Binding-site contacts:
Ligand atom CG contacts residue HIS49 of chain 1.C at 3.6 Å.
Ligand atom CD1 contacts residue HIS72 of chain 1.C at 3.6 Å.
Ligand atom CE2 contacts residue HIS49 of chain 1.C at 3.8 Å.
Ligand atom O contacts residue TYR76 of chain 1.C at 3.4 Å.
Ligand atom CZ2 contacts residue GLY34 of chain 1.C at 3.7 Å.
Ligand atom CD contacts residue LEU30 of chain 1.C at 3.7 Å (hydrophobic).
Ligand atom CE2 contacts residue GLY34 of chain 1.C at 3.7 Å.
Ligand atom C contacts residue VAL69 of chain 1.C at 3.6 Å (hydrophobic).
Ligand atom CB contacts residue GLN48 of chain 1.C at 3.6 Å.
Ligand atom CA contacts residue TYR76 of chain 1.C at 3.4 Å (hydrophobic).
Ligand atom O contacts residue VAL69 of chain 1.C at 3.4 Å.
Ligand atom CG contacts residue TYR76 of chain 1.C at 3.5 Å (hydrophobic).
Ligand atom CZ contacts residue ILE37 of chain 1.C at 3.5 Å (hydrophobic).
Ligand atom CD1 contacts residue GLN48 of chain 1.C at 3.4 Å.
Ligand atom O contacts residue HIS72 of chain 1.C at 3.7 Å.
Ligand atom OE1 contacts residue LEU30 of chain 1.C at 3.4 Å.
Ligand atom CZ2 contacts residue LEU33 of chain 1.C at 3.8 Å (hydrophobic).
Ligand atom CE1 contacts residue ILE37 of chain 1.C at 3.6 Å (hydrophobic).
Ligand atom CA contacts residue GLN48 of chain 1.C at 3.3 Å.
Ligand atom CA contacts residue GLN48 of chain 1.C at 3.6 Å.
Ligand atom CE2 contacts residue GLY34 of chain 1.C at 3.6 Å.
Ligand atom CA contacts residue HIS72 of chain 1.C at 3.5 Å.
Ligand atom CB contacts residue VAL69 of chain 1.C at 3.7 Å (hydrophobic).
Ligand atom CH2 contacts residue LEU33 of chain 1.C at 3.7 Å (hydrophobic).
Ligand atom NE1 contacts residue LEU30 of chain 1.C at 2.9 Å (h-bond).
Ligand atom O contacts residue GLN48 of chain 1.C at 3.6 Å.
Ligand atom CE2 contacts residue LYS70 of chain 1.C at 3.8 Å.
Ligand atom CE1 contacts residue HIS49 of chain 1.C at 3.8 Å.
Ligand atom CD2 contacts residue HIS49 of chain 1.C at 3.6 Å.
Ligand atom N contacts residue GLN48 of chain 1.C at 2.9 Å (h-bond).
Ligand atom CZ contacts residue HIS49 of chain 1.C at 3.5 Å.
Ligand atom CD1 contacts residue HIS49 of chain 1.C at 3.6 Å.
Ligand atom OH contacts residue HIS49 of chain 1.C at 3.5 Å.
Ligand atom CD2 contacts residue MET38 of chain 1.C at 3.5 Å (hydrophobic).
Ligand atom NE1 contacts residue GLY34 of chain 1.C at 3.5 Å.
Ligand atom CB contacts residue TYR76 of chain 1.C at 3.8 Å (hydrophobic).
Ligand atom CE2 contacts residue LEU30 of chain 1.C at 3.5 Å (hydrophobic).
Ligand atom C contacts residue GLN48 of chain 1.C at 3.6 Å.
Ligand atom CD1 contacts residue TYR76 of chain 1.C at 3.6 Å (hydrophobic).
Ligand atom CZ2 contacts residue LEU30 of chain 1.C at 3.6 Å (hydrophobic).

Sequence of chain 1.C:
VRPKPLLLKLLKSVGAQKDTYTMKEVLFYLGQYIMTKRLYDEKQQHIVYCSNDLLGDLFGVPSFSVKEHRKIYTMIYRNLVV

A protein and the small-molecule ligand that binds it are described below.
Small molecule (SMILES): CC(C)C[C@H](NC(=O)[C@@H]1CSSC[C@@H]2NC(=O)[C@H](CC(N)=O)NC(=O)[C@@H](N)CSSC[C@H](NC(=O)[C@H](CC(C)C)NC(=O)[C@H](Cc3ccccc3)NC(=O)[C@H]([C@@H](C)O)NC(=O)[C@H](CCC(=O)O)NC(=O)[C@@H]3CCCN3C(=O)[C@H](C)NC(=O)[C@H](CCCCN)NC2=O)C(=O)N[C@@H](Cc2ccc(O)cc2)C(=O)N[C@@H](CC2=CN=C3C=CC=CC23)C(=O)N[C@@H](CCCN=C(N)N)C(=O)N1)C(=O)N[C@@H](CCC(N)=O)C(=O)N[C@@H](Cc1cnc[nH]1)C(N)=O